Binding-site contacts:
Ligand atom C8 contacts residue PHE8 of chain 1.C at 4.4 Å (hydrophobic).
Ligand atom C2 contacts residue ASN9 of chain 1.C at 2.5 Å.
Ligand atom O6 contacts residue TRP96 of chain 1.B at 4.1 Å.
Ligand atom O7 contacts residue ASN9 of chain 1.C at 4.4 Å.
Ligand atom C2 contacts residue GLN61 of chain 1.A at 4.1 Å.
Ligand atom C8 contacts residue PHE4 of chain 1.C at 4.3 Å (hydrophobic).
Ligand atom O5 contacts residue ASN9 of chain 1.C at 2.4 Å (h-bond).
Ligand atom C8 contacts residue TYR59 of chain 1.A at 4.4 Å (hydrophobic).
Ligand atom O7 contacts residue ASP5 of chain 1.C at 3.5 Å.
Ligand atom C5 contacts residue GLN61 of chain 1.A at 4.3 Å.
Ligand atom C3 contacts residue ASN9 of chain 1.C at 3.8 Å.
Ligand atom O5 contacts residue LEU37 of chain 1.C at 4.3 Å.
Ligand atom C8 contacts residue LEU37 of chain 1.C at 4.4 Å (hydrophobic).
Ligand atom O7 contacts residue VAL33 of chain 1.C at 3.7 Å.
Ligand atom C7 contacts residue VAL33 of chain 1.C at 4.2 Å (hydrophobic).
Ligand atom C1 contacts residue GLN61 of chain 1.A at 4.0 Å.
Ligand atom C3 contacts residue GLN61 of chain 1.A at 3.6 Å.
Ligand atom C8 contacts residue ASP5 of chain 1.C at 4.0 Å.
Ligand atom C4 contacts residue GLN61 of chain 1.A at 4.4 Å.
Ligand atom C7 contacts residue LEU37 of chain 1.C at 4.4 Å (hydrophobic).
Ligand atom C7 contacts residue ASN9 of chain 1.C at 3.9 Å.
Ligand atom N2 contacts residue ASP5 of chain 1.C at 4.2 Å.
Ligand atom N2 contacts residue GLN61 of chain 1.A at 4.0 Å.
Ligand atom O6 contacts residue VAL33 of chain 1.C at 4.0 Å.
Ligand atom O3 contacts residue VAL33 of chain 1.C at 4.2 Å.
Ligand atom O3 contacts residue LEU37 of chain 1.C at 3.9 Å.
Ligand atom C1 contacts residue ASN9 of chain 1.C at 1.4 Å.
Ligand atom C5 contacts residue ASN9 of chain 1.C at 3.6 Å.
Ligand atom N2 contacts residue LEU37 of chain 1.C at 4.1 Å.
Ligand atom N2 contacts residue ASN9 of chain 1.C at 2.9 Å (h-bond).
Ligand atom C3 contacts residue LEU37 of chain 1.C at 4.1 Å (hydrophobic).
Ligand atom C7 contacts residue ASP5 of chain 1.C at 3.7 Å.
Ligand atom O4 contacts residue LEU37 of chain 1.C at 4.5 Å.
Ligand atom C8 contacts residue VAL33 of chain 1.C at 4.2 Å (hydrophobic).
Ligand atom C4 contacts residue ASN9 of chain 1.C at 4.2 Å.

Sequence of chain 1.B:
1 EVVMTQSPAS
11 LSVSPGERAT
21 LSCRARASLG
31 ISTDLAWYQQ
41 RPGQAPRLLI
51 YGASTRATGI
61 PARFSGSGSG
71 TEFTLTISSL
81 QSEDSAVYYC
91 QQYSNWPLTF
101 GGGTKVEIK

Sequence of chain 1.A:
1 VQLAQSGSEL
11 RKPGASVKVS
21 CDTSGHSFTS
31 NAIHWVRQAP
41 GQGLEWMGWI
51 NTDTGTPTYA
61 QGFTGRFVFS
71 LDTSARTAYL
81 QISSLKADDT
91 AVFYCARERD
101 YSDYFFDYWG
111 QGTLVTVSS

A protein and the small-molecule ligand that binds it are described below.
Small molecule (SMILES): CC(=O)N[C@H]1[C@H](O[C@H]2[C@H](O)[C@@H](NC(C)=O)CO[C@@H]2CO)O[C@H](CO)[C@@H](O)[C@@H]1O

Sequence of chain 1.C:
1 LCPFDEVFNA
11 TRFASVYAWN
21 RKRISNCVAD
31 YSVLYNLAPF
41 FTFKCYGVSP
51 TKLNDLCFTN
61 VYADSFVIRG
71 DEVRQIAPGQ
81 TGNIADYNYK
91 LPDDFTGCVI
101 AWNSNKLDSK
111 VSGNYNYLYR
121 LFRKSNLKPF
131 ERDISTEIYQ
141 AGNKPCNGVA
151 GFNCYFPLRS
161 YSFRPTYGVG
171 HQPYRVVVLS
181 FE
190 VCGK